Binding-site contacts:
Ligand atom O contacts residue ARG61 of chain 1.B at 3.9 Å.
Ligand atom NZ contacts residue HIS5 of chain 1.B at 3.1 Å.
Ligand atom NZ contacts residue HIS6 of chain 1.B at 3.7 Å.
Ligand atom CG contacts residue PHE58 of chain 1.B at 3.6 Å (hydrophobic).
Ligand atom NH2 contacts residue GLU240 of chain 1.B at 2.7 Å (salt-bridge).
Ligand atom CA contacts residue GLN179 of chain 1.B at 3.8 Å.
Ligand atom CA contacts residue PHE58 of chain 1.B at 3.9 Å (hydrophobic).
Ligand atom CE2 contacts residue TYR242 of chain 1.B at 3.5 Å (hydrophobic).
Ligand atom O contacts residue PHE58 of chain 1.B at 3.4 Å.
Ligand atom CD1 contacts residue LEU29 of chain 1.B at 3.7 Å (hydrophobic).
Ligand atom CD1 contacts residue GLU150 of chain 1.B at 3.7 Å.
Ligand atom CD2 contacts residue PHE181 of chain 1.B at 3.6 Å (hydrophobic).
Ligand atom CB contacts residue GLN179 of chain 1.B at 3.6 Å.
Ligand atom C contacts residue GLN179 of chain 1.B at 3.8 Å.
Ligand atom CE1 contacts residue LEU251 of chain 1.B at 3.6 Å (hydrophobic).
Ligand atom C contacts residue LYS255 of chain 1.B at 3.6 Å.
Ligand atom O contacts residue GLN179 of chain 1.B at 3.1 Å (h-bond).
Ligand atom CE2 contacts residue PHE181 of chain 1.B at 3.9 Å (hydrophobic).
Ligand atom NH2 contacts residue GLU233 of chain 1.B at 3.0 Å (salt-bridge).
Ligand atom CD1 contacts residue LEU251 of chain 1.B at 3.5 Å (hydrophobic).
Ligand atom CD1 contacts residue LYS250 of chain 1.B at 3.8 Å.
Ligand atom CB contacts residue GLU150 of chain 1.B at 3.9 Å.
Ligand atom CA contacts residue HIS148 of chain 1.B at 3.7 Å.
Ligand atom CD1 contacts residue PHE58 of chain 1.B at 3.6 Å (hydrophobic).
Ligand atom CZ contacts residue GLU233 of chain 1.B at 3.6 Å.
Ligand atom CB contacts residue PHE181 of chain 1.B at 3.8 Å (hydrophobic).
Ligand atom CE1 contacts residue LYS250 of chain 1.B at 3.6 Å.
Ligand atom NZ contacts residue HIS3 of chain 1.B at 3.5 Å.
Ligand atom C contacts residue GLN179 of chain 1.B at 3.9 Å.
Ligand atom CB contacts residue HIS3 of chain 1.B at 3.7 Å.
Ligand atom CZ contacts residue SER247 of chain 1.B at 3.8 Å.
Ligand atom N contacts residue GLN179 of chain 1.B at 2.9 Å (h-bond).
Ligand atom NE contacts residue GLU233 of chain 1.B at 3.8 Å.
Ligand atom CZ contacts residue GLU240 of chain 1.B at 3.5 Å.
Ligand atom NE contacts residue GLU240 of chain 1.B at 3.7 Å.
Ligand atom CZ contacts residue PHE181 of chain 1.B at 3.9 Å (hydrophobic).
Ligand atom CA contacts residue GLN179 of chain 1.B at 3.7 Å.
Ligand atom OXT contacts residue LYS255 of chain 1.B at 3.2 Å.
Ligand atom O contacts residue LYS255 of chain 1.B at 3.1 Å (salt-bridge).
Ligand atom CD contacts residue HIS3 of chain 1.B at 3.6 Å.

Sequence of chain 1.B:
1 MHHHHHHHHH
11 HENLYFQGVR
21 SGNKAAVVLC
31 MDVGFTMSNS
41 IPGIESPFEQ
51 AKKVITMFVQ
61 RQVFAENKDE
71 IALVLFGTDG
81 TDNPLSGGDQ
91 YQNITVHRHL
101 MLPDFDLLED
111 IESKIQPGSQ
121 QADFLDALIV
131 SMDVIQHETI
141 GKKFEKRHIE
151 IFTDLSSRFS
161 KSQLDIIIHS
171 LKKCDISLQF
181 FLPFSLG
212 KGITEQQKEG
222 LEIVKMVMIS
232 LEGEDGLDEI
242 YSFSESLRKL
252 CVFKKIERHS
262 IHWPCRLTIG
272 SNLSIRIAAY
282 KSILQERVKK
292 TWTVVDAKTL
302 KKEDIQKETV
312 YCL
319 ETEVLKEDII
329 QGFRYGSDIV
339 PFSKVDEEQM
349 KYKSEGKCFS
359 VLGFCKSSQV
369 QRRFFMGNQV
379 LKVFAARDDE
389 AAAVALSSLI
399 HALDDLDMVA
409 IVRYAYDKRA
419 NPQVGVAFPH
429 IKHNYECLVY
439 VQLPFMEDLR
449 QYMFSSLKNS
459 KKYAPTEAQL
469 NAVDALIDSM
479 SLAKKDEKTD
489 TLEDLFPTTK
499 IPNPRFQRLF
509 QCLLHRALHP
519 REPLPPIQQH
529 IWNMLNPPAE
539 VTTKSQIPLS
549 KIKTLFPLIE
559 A

This protein binds this small molecule.
Small molecule (SMILES): CC(C)C[C@H](NC(=O)CNC(=O)[C@H](CCCN=C(N)N)NC(=O)[C@@H]1CCCN1C(=O)[C@@H](N)CCCCN)C(=O)N[C@@H](Cc1ccccc1)C(=O)N[C@@H](CO)C(=O)O